This protein binds this small molecule.
Small molecule (SMILES): CC(C)=CCC/C(C)=C\CNCCNC1C2CC3CC(C2)CC1C3

Binding-site contacts:
Ligand atom CAB contacts residue TYR61 of chain 1.D at 3.7 Å (hydrophobic).
Ligand atom CAW contacts residue GLN201 of chain 1.D at 3.4 Å.
Ligand atom CAX contacts residue GLN201 of chain 1.D at 3.1 Å.
Ligand atom CAL contacts residue FPS1 of chain 1.K at 4.1 Å.
Ligand atom CAO contacts residue LEU200 of chain 1.D at 4.1 Å (hydrophobic).
Ligand atom CAD contacts residue VAL168 of chain 1.D at 3.7 Å (hydrophobic).
Ligand atom CAB contacts residue FPS1 of chain 1.K at 3.6 Å.
Ligand atom CAH contacts residue VAL164 of chain 1.D at 4.1 Å (hydrophobic).
Ligand atom CAA contacts residue VAL57 of chain 1.D at 3.8 Å (hydrophobic).
Ligand atom CAJ contacts residue VAL168 of chain 1.D at 3.6 Å (hydrophobic).
Ligand atom CAG contacts residue LEU64 of chain 1.D at 4.0 Å (hydrophobic).
Ligand atom CAT contacts residue FPS1 of chain 1.K at 3.7 Å.
Ligand atom CAI contacts residue VAL164 of chain 1.D at 3.3 Å (hydrophobic).
Ligand atom CAA contacts residue PHE60 of chain 1.D at 3.4 Å (hydrophobic).
Ligand atom NAQ contacts residue GLN201 of chain 1.D at 3.6 Å.
Ligand atom CAJ contacts residue LEU64 of chain 1.D at 4.1 Å (hydrophobic).
Ligand atom CAM contacts residue FPS1 of chain 1.K at 3.8 Å.
Ligand atom CAO contacts residue GLN201 of chain 1.D at 3.5 Å.
Ligand atom CAK contacts residue FPS1 of chain 1.K at 4.1 Å.
Ligand atom CAD contacts residue LEU64 of chain 1.D at 4.0 Å (hydrophobic).
Ligand atom CAR contacts residue TYR61 of chain 1.D at 3.7 Å (hydrophobic).
Ligand atom CAI contacts residue GLN201 of chain 1.D at 3.4 Å.
Ligand atom CAC contacts residue LEU64 of chain 1.D at 4.0 Å (hydrophobic).
Ligand atom CAH contacts residue ASP68 of chain 1.D at 3.3 Å.
Ligand atom CAF contacts residue TYR61 of chain 1.D at 3.4 Å (hydrophobic).
Ligand atom CAK contacts residue ASN204 of chain 1.D at 3.8 Å.
Ligand atom CAU contacts residue ASN204 of chain 1.D at 3.8 Å.
Ligand atom CAO contacts residue ASN204 of chain 1.D at 3.5 Å.
Ligand atom CAU contacts residue LEU200 of chain 1.D at 4.0 Å (hydrophobic).
Ligand atom NAP contacts residue VAL164 of chain 1.D at 3.7 Å.
Ligand atom NAP contacts residue ASP68 of chain 1.D at 3.3 Å (salt-bridge).
Ligand atom CAE contacts residue VAL164 of chain 1.D at 3.8 Å (hydrophobic).
Ligand atom CAG contacts residue ASP68 of chain 1.D at 3.9 Å.
Ligand atom CAS contacts residue LEU64 of chain 1.D at 4.0 Å (hydrophobic).
Ligand atom CAD contacts residue TYR61 of chain 1.D at 3.5 Å (hydrophobic).
Ligand atom CAC contacts residue TYR61 of chain 1.D at 3.9 Å (hydrophobic).
Ligand atom CAB contacts residue PHE42 of chain 1.D at 3.5 Å (hydrophobic).
Ligand atom CAA contacts residue TYR61 of chain 1.D at 3.8 Å (hydrophobic).
Ligand atom CAR contacts residue VAL168 of chain 1.D at 3.7 Å (hydrophobic).
Ligand atom CAA contacts residue LEU172 of chain 1.D at 4.1 Å (hydrophobic).

Sequence of chain 1.D:
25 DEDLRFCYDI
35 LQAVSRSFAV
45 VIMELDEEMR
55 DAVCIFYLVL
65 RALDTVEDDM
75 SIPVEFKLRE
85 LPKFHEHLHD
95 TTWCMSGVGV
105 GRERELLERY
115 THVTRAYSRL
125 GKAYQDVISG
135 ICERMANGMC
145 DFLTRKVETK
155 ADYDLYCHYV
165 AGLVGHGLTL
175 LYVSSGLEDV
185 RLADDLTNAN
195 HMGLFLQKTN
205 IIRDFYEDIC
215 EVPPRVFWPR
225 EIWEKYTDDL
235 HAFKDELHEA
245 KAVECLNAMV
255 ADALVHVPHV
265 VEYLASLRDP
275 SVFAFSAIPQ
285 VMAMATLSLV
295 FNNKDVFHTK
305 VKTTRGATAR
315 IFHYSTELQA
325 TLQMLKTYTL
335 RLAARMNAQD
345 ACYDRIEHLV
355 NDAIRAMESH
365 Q